Binding-site contacts:
Ligand atom O16 contacts residue THR348 of chain 1.B at 2.7 Å (h-bond).
Ligand atom O8 contacts residue PHE533 of chain 1.B at 3.5 Å.
Ligand atom O18 contacts residue THR348 of chain 1.B at 3.0 Å (h-bond).
Ligand atom O7 contacts residue LEU1021 of chain 1.D at 3.3 Å.
Ligand atom O3 contacts residue LYS1018 of chain 1.D at 3.5 Å (salt-bridge).
Ligand atom C26 contacts residue ASN346 of chain 1.B at 3.3 Å.
Ligand atom C24 contacts residue PO41 of chain 1.O at 3.5 Å.
Ligand atom O11 contacts residue LYS1017 of chain 1.D at 2.9 Å (salt-bridge).
Ligand atom O10 contacts residue SER574 of chain 1.B at 3.5 Å (h-bond).
Ligand atom N contacts residue LEU1021 of chain 1.D at 3.6 Å.
Ligand atom O18 contacts residue PHE347 of chain 1.B at 2.9 Å (h-bond).
Ligand atom N1 contacts residue LEU1021 of chain 1.D at 3.4 Å.
Ligand atom O18 contacts residue ASN346 of chain 1.B at 3.1 Å (h-bond).
Ligand atom C18 contacts residue ASN638 of chain 1.B at 3.4 Å.
Ligand atom O18 contacts residue ALA345 of chain 1.B at 3.5 Å.
Ligand atom O20 contacts residue THR348 of chain 1.B at 2.9 Å (h-bond).
Ligand atom O10 contacts residue SER577 of chain 1.B at 2.4 Å (h-bond).
Ligand atom C10 contacts residue LEU969 of chain 1.D at 3.4 Å (hydrophobic).
Ligand atom O19 contacts residue ASN346 of chain 1.B at 2.7 Å (h-bond).
Ligand atom O20 contacts residue GLY309 of chain 1.B at 3.5 Å (h-bond).
Ligand atom N6 contacts residue ILE597 of chain 1.B at 3.5 Å.
Ligand atom N4 contacts residue ILE970 of chain 1.D at 3.5 Å (h-bond).
Ligand atom C4 contacts residue LYS1018 of chain 1.D at 3.5 Å.
Ligand atom O12 contacts residue ARG576 of chain 1.B at 2.6 Å (salt-bridge).
Ligand atom N4 contacts residue ILE973 of chain 1.D at 3.0 Å (h-bond).
Ligand atom C2 contacts residue PHE572 of chain 1.B at 3.4 Å (hydrophobic).
Ligand atom P2 contacts residue SER574 of chain 1.B at 3.4 Å.
Ligand atom O16 contacts residue ARG379 of chain 1.B at 3.3 Å (salt-bridge).
Ligand atom O17 contacts residue ALA345 of chain 1.B at 3.4 Å.
Ligand atom C22 contacts residue PO41 of chain 1.O at 3.5 Å.
Ligand atom O19 contacts residue ALA345 of chain 1.B at 3.5 Å.
Ligand atom O10 contacts residue LYS964 of chain 1.D at 3.5 Å.
Ligand atom O14 contacts residue ASN638 of chain 1.B at 2.5 Å (h-bond).
Ligand atom C2 contacts residue GLN505 of chain 1.B at 3.4 Å.
Ligand atom O11 contacts residue ARG576 of chain 1.B at 3.4 Å (salt-bridge).
Ligand atom N3 contacts residue ILE970 of chain 1.D at 3.1 Å (h-bond).
Ligand atom N4 contacts residue COA1 of chain 1.U at 3.5 Å (h-bond).
Ligand atom O17 contacts residue ARG379 of chain 1.B at 3.0 Å (salt-bridge).
Ligand atom O12 contacts residue SER574 of chain 1.B at 2.3 Å (h-bond).
Ligand atom O11 contacts residue LYS964 of chain 1.D at 3.0 Å (salt-bridge).

Sequence of chain 1.B:
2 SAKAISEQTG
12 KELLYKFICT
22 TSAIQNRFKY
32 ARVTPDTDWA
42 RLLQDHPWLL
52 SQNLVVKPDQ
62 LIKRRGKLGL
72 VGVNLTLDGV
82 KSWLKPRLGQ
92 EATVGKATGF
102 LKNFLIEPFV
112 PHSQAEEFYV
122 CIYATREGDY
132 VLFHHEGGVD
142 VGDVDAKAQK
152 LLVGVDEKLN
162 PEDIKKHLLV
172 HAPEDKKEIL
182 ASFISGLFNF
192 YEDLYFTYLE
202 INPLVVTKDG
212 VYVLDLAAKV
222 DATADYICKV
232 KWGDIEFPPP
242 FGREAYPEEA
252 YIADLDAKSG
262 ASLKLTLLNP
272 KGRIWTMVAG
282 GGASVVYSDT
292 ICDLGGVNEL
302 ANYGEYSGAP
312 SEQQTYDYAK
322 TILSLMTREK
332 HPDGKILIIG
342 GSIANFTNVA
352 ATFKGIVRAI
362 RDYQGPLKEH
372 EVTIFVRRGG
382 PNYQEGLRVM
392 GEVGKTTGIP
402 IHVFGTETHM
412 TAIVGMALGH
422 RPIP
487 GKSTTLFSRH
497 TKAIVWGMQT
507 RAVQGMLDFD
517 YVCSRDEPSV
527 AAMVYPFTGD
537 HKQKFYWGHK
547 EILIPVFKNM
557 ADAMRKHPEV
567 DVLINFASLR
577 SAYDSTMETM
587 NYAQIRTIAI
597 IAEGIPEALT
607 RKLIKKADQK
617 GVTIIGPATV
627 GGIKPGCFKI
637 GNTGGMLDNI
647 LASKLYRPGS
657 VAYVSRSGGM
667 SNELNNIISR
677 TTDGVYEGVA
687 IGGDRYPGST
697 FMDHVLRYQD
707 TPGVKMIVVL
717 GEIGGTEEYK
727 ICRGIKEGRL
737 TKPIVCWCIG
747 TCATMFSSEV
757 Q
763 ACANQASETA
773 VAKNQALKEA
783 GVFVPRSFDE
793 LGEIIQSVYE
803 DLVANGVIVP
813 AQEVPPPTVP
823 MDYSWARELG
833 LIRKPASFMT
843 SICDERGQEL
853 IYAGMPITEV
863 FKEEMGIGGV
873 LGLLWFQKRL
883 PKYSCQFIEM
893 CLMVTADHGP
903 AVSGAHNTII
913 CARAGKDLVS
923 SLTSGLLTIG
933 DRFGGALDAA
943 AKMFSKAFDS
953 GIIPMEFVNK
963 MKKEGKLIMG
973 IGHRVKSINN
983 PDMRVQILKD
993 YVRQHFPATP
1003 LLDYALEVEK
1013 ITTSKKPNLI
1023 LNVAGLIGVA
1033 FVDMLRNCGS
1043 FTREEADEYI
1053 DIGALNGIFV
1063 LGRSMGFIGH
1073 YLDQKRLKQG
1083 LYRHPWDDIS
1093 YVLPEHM

Sequence of chain 1.D:
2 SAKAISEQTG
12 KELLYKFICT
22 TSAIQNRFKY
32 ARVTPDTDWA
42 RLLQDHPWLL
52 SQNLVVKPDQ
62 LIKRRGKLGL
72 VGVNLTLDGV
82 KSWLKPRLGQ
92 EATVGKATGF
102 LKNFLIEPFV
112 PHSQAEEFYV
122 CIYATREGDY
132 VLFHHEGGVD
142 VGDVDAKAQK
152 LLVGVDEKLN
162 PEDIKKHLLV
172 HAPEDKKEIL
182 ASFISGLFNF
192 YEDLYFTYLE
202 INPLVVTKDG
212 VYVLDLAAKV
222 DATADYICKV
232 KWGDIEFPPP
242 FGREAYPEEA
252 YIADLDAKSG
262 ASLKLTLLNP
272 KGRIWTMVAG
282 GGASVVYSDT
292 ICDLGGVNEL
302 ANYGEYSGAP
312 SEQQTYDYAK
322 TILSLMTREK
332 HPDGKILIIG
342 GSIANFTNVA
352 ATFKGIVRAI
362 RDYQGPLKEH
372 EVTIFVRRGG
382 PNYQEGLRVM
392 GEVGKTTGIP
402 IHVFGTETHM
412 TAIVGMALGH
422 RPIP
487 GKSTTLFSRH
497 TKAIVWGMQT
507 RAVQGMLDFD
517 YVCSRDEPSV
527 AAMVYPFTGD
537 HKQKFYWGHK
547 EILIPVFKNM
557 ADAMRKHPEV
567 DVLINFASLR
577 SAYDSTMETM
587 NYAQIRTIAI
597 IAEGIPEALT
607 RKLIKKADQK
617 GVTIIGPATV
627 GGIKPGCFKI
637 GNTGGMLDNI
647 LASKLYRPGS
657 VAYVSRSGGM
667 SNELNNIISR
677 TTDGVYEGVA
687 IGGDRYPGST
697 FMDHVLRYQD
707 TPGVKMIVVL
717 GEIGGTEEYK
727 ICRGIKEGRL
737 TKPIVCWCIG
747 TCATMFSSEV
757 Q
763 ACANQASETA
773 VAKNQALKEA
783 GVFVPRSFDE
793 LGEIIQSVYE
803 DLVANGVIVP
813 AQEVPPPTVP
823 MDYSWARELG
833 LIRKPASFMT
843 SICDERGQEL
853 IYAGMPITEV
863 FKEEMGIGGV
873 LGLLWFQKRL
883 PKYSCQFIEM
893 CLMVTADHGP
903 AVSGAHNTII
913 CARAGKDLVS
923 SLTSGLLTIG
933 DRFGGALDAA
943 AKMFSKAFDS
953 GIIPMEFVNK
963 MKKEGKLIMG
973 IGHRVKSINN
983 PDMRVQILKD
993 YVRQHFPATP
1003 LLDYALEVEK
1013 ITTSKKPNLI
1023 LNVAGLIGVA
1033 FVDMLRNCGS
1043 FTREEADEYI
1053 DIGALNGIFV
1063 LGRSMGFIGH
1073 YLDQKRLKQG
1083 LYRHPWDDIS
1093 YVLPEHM

The protein below binds the small molecule below.
Small molecule (SMILES): CC(C)(COP(=O)(O)OP(=O)(O)OC[C@H]1O[C@@H](n2cnc3c(N)ncnc32)[C@H](O)[C@@H]1OP(=O)(O)O)[C@@H](O)C(=O)NCCC(=O)NCCSC(=O)C[C@@](O)(CC(=O)O)C(=O)O